Sequence of chain 49.A:
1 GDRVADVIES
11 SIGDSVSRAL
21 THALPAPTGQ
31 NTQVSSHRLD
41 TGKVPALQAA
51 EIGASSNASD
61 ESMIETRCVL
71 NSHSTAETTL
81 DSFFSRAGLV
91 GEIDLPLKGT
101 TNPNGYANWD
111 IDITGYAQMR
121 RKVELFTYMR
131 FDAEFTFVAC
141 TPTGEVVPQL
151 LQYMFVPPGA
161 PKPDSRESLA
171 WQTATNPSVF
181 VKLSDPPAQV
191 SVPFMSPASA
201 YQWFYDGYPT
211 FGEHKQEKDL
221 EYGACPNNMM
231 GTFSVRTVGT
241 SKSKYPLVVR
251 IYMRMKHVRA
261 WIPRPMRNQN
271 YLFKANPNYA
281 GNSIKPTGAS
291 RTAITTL

Binding-site contacts:
Ligand atom CAM contacts residue PHE155 of chain 49.A at 3.8 Å (hydrophobic).
Ligand atom CAM contacts residue PRO177 of chain 49.A at 3.7 Å (hydrophobic).
Ligand atom NAT contacts residue PHE155 of chain 49.A at 3.9 Å.
Ligand atom CBA contacts residue TRP203 of chain 49.A at 3.5 Å (hydrophobic).
Ligand atom CAN contacts residue PHE135 of chain 49.A at 3.7 Å (hydrophobic).
Ligand atom CAE contacts residue ASN228 of chain 49.A at 3.4 Å.
Ligand atom CAI contacts residue VAL192 of chain 49.A at 3.8 Å (hydrophobic).
Ligand atom CAA contacts residue SER178 of chain 49.A at 3.5 Å.
Ligand atom CAA contacts residue VAL179 of chain 49.A at 3.4 Å (hydrophobic).
Ligand atom CAF contacts residue ASP112 of chain 49.A at 3.6 Å.
Ligand atom CAD contacts residue PHE137 of chain 49.A at 3.8 Å (hydrophobic).
Ligand atom CAH contacts residue THR114 of chain 49.A at 3.8 Å.
Ligand atom CAG contacts residue TRP203 of chain 49.A at 3.7 Å (hydrophobic).
Ligand atom CBA contacts residue ASN228 of chain 49.A at 3.7 Å.
Ligand atom CAE contacts residue GLN202 of chain 49.A at 3.4 Å.
Ligand atom CAX contacts residue TRP203 of chain 49.A at 3.5 Å (hydrophobic).
Ligand atom OAC contacts residue TRP203 of chain 49.A at 3.9 Å.
Ligand atom OAW contacts residue MET195 of chain 49.A at 3.2 Å.
Ligand atom CAG contacts residue ASN228 of chain 49.A at 3.2 Å.
Ligand atom CAH contacts residue ASP112 of chain 49.A at 3.4 Å.
Ligand atom CAJ contacts residue ILE24 of chain 49.C at 3.9 Å (hydrophobic).
Ligand atom CAJ contacts residue PHE155 of chain 49.A at 3.7 Å (hydrophobic).
Ligand atom CAO contacts residue ILE111 of chain 49.A at 3.8 Å (hydrophobic).
Ligand atom CAN contacts residue ILE111 of chain 49.A at 3.6 Å (hydrophobic).
Ligand atom CAS contacts residue TYR201 of chain 49.A at 3.6 Å (hydrophobic).
Ligand atom NBD contacts residue TRP203 of chain 49.A at 3.2 Å.
Ligand atom CAK contacts residue PHE135 of chain 49.A at 3.7 Å (hydrophobic).
Ligand atom CAA contacts residue PRO177 of chain 49.A at 3.2 Å (hydrophobic).
Ligand atom CAF contacts residue THR114 of chain 49.A at 3.6 Å.
Ligand atom CAR contacts residue TYR201 of chain 49.A at 3.4 Å (hydrophobic).
Ligand atom CAA contacts residue TYR153 of chain 49.A at 3.9 Å (hydrophobic).
Ligand atom NBD contacts residue ASN228 of chain 49.A at 3.9 Å.
Ligand atom CAS contacts residue ASN228 of chain 49.A at 3.8 Å.
Ligand atom OAC contacts residue ASP112 of chain 49.A at 3.7 Å.
Ligand atom NBC contacts residue TRP203 of chain 49.A at 3.8 Å.
Ligand atom CAS contacts residue TRP203 of chain 49.A at 3.4 Å (hydrophobic).
Ligand atom CAL contacts residue PHE155 of chain 49.A at 3.7 Å (hydrophobic).
Ligand atom CAG contacts residue GLN202 of chain 49.A at 3.4 Å.
Ligand atom CAI contacts residue PHE135 of chain 49.A at 3.7 Å (hydrophobic).
Ligand atom OAC contacts residue ILE113 of chain 49.A at 3.3 Å (h-bond).

Sequence of chain 49.C:
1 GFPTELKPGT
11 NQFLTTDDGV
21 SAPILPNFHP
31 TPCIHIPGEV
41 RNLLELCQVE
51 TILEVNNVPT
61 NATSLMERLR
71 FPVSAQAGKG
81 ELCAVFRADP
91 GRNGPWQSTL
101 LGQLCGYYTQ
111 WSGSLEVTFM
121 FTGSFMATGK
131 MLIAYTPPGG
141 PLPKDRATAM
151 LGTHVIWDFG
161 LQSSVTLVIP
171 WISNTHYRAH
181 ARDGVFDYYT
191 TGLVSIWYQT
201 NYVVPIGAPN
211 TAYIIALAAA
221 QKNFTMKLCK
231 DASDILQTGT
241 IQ

This small molecule binds to this protein.
Small molecule (SMILES): CCO/N=C/c1ccc(OCC[C@@H](C)CCN2CCN(c3ccncc3)C2=O)cc1

Sequence of chain 50.C:
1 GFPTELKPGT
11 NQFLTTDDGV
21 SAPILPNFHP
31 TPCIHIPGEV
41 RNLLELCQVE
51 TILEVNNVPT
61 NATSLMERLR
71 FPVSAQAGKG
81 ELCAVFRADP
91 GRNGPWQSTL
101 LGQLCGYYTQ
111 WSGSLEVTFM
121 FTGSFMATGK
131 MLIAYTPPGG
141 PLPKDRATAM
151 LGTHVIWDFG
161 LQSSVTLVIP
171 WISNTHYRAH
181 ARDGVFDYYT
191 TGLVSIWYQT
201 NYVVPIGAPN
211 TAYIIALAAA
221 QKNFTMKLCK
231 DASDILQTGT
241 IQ